Sequence of chain 1.E:
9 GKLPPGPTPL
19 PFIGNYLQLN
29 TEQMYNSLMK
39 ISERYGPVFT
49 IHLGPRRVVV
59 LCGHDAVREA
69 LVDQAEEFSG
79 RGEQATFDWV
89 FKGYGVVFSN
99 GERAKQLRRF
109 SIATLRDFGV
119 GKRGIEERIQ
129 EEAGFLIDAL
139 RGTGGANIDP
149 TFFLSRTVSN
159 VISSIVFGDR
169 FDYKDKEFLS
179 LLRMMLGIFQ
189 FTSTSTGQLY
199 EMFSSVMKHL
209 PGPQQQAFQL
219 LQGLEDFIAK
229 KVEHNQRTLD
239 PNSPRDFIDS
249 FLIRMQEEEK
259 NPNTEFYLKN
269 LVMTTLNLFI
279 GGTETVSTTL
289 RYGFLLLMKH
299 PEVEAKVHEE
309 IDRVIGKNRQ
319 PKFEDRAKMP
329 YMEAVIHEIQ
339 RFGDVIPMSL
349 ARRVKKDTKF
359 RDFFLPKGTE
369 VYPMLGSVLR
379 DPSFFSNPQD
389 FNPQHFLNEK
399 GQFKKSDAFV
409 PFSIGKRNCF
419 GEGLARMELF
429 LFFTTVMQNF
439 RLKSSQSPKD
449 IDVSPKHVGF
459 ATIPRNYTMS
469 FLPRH

Binding-site contacts:
Ligand atom C9 contacts residue PHE96 of chain 1.E at 4.3 Å (hydrophobic).
Ligand atom C7 contacts residue GLY279 of chain 1.E at 4.4 Å.
Ligand atom C9 contacts residue LEU348 of chain 1.E at 3.3 Å (hydrophobic).
Ligand atom C3 contacts residue PHE187 of chain 1.E at 3.4 Å (hydrophobic).
Ligand atom C6 contacts residue PHE96 of chain 1.E at 3.5 Å (hydrophobic).
Ligand atom C6 contacts residue VAL95 of chain 1.E at 4.5 Å (hydrophobic).
Ligand atom C4 contacts residue PHE187 of chain 1.E at 3.9 Å (hydrophobic).
Ligand atom C contacts residue GLY279 of chain 1.E at 3.9 Å.
Ligand atom C5 contacts residue ILE344 of chain 1.E at 4.1 Å (hydrophobic).
Ligand atom C1 contacts residue ASN275 of chain 1.E at 4.5 Å.
Ligand atom C5 contacts residue PHE458 of chain 1.E at 3.9 Å (hydrophobic).
Ligand atom C6 contacts residue ASN275 of chain 1.E at 4.5 Å.
Ligand atom C7 contacts residue VAL95 of chain 1.E at 4.4 Å (hydrophobic).
Ligand atom C9 contacts residue VAL95 of chain 1.E at 4.2 Å (hydrophobic).
Ligand atom C6 contacts residue PHE85 of chain 1.E at 3.5 Å (hydrophobic).
Ligand atom C9 contacts residue PHE458 of chain 1.E at 4.3 Å (hydrophobic).
Ligand atom C1 contacts residue GLY279 of chain 1.E at 4.3 Å.
Ligand atom C3 contacts residue PHE85 of chain 1.E at 3.5 Å (hydrophobic).
Ligand atom C4 contacts residue GLY279 of chain 1.E at 4.4 Å.
Ligand atom C5 contacts residue LEU348 of chain 1.E at 4.0 Å (hydrophobic).
Ligand atom C2 contacts residue GLY279 of chain 1.E at 4.3 Å.
Ligand atom C8 contacts residue PHE458 of chain 1.E at 4.3 Å (hydrophobic).
Ligand atom C4 contacts residue ILE278 of chain 1.E at 3.9 Å (hydrophobic).
Ligand atom C2 contacts residue THR283 of chain 1.E at 4.1 Å.
Ligand atom C1 contacts residue ILE278 of chain 1.E at 4.3 Å (hydrophobic).
Ligand atom C3 contacts residue PHE458 of chain 1.E at 4.1 Å (hydrophobic).
Ligand atom C4 contacts residue PHE85 of chain 1.E at 3.0 Å (hydrophobic).
Ligand atom C1 contacts residue PHE85 of chain 1.E at 4.0 Å (hydrophobic).
Ligand atom C contacts residue HEM1 of chain 1.O at 3.6 Å.

The small molecule below binds the protein below.
Small molecule (SMILES): C=C1CC[C@@]2(C(C)C)C[C@@H]12